Binding-site contacts:
Ligand atom CAF contacts residue GLU230 of chain 1.A at 3.6 Å.
Ligand atom SAO contacts residue ILE223 of chain 1.A at 3.6 Å.
Ligand atom SAO contacts residue THR98 of chain 1.A at 3.6 Å.
Ligand atom CAS contacts residue PHE165 of chain 1.A at 3.9 Å (hydrophobic).
Ligand atom CAD contacts residue PHE10 of chain 1.B at 3.6 Å (hydrophobic).
Ligand atom CAR contacts residue PHE165 of chain 1.A at 3.7 Å (hydrophobic).
Ligand atom OAB contacts residue TYR198 of chain 1.A at 3.8 Å.
Ligand atom CAQ contacts residue GLY99 of chain 1.A at 3.5 Å.
Ligand atom OAC contacts residue HIS11 of chain 1.B at 2.8 Å (h-bond).
Ligand atom NAT contacts residue THR97 of chain 1.A at 3.8 Å.
Ligand atom CAJ contacts residue HIS11 of chain 1.B at 3.3 Å.
Ligand atom NAM contacts residue GLN169 of chain 1.A at 2.7 Å (h-bond).
Ligand atom CAI contacts residue THR98 of chain 1.A at 3.8 Å.
Ligand atom OAB contacts residue GLN169 of chain 1.A at 2.7 Å (h-bond).
Ligand atom SAO contacts residue GLY99 of chain 1.A at 3.8 Å.
Ligand atom CAS contacts residue GLN169 of chain 1.A at 3.5 Å.
Ligand atom CAL contacts residue PO41 of chain 1.G at 3.8 Å.
Ligand atom OAA contacts residue GLN169 of chain 1.A at 3.6 Å.
Ligand atom CAE contacts residue PHE165 of chain 1.A at 3.8 Å (hydrophobic).
Ligand atom CAH contacts residue ARG171 of chain 1.A at 3.5 Å.
Ligand atom OAA contacts residue GLY99 of chain 1.A at 3.6 Å.
Ligand atom CAF contacts residue PHE165 of chain 1.A at 3.8 Å (hydrophobic).
Ligand atom CAF contacts residue PRO232 of chain 1.A at 3.7 Å (hydrophobic).
Ligand atom NAM contacts residue TYR198 of chain 1.A at 3.8 Å.
Ligand atom OAN contacts residue THR97 of chain 1.A at 3.2 Å (h-bond).
Ligand atom CAR contacts residue GLN169 of chain 1.A at 3.6 Å.
Ligand atom CAH contacts residue GLU230 of chain 1.A at 3.9 Å.
Ligand atom OAB contacts residue GLU199 of chain 1.A at 3.4 Å.
Ligand atom CAR contacts residue GLY99 of chain 1.A at 3.6 Å.
Ligand atom CAL contacts residue THR97 of chain 1.A at 3.2 Å.
Ligand atom NAM contacts residue PHE165 of chain 1.A at 3.6 Å.
Ligand atom CAS contacts residue TYR198 of chain 1.A at 3.6 Å (hydrophobic).
Ligand atom CAH contacts residue PRO232 of chain 1.A at 3.9 Å (hydrophobic).
Ligand atom OAN contacts residue PO41 of chain 1.G at 3.5 Å (h-bond).
Ligand atom CAQ contacts residue THR98 of chain 1.A at 3.7 Å.
Ligand atom OAB contacts residue MET200 of chain 1.A at 3.4 Å.
Ligand atom CAG contacts residue ILE223 of chain 1.A at 3.7 Å (hydrophobic).
Ligand atom CAJ contacts residue ILE72 of chain 1.A at 3.9 Å (hydrophobic).
Ligand atom OAA contacts residue ARG171 of chain 1.A at 2.9 Å (salt-bridge).
Ligand atom CAD contacts residue PHE165 of chain 1.A at 3.7 Å (hydrophobic).

Sequence of chain 1.B:
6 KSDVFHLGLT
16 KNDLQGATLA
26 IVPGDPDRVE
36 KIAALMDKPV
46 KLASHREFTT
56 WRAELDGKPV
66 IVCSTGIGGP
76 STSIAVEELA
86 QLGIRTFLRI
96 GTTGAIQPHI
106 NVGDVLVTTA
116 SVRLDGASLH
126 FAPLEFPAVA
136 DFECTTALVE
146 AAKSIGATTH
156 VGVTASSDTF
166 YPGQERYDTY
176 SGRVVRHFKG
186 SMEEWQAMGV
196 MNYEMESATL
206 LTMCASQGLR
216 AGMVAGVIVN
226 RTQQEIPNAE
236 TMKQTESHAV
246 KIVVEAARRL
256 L

Sequence of chain 1.A:
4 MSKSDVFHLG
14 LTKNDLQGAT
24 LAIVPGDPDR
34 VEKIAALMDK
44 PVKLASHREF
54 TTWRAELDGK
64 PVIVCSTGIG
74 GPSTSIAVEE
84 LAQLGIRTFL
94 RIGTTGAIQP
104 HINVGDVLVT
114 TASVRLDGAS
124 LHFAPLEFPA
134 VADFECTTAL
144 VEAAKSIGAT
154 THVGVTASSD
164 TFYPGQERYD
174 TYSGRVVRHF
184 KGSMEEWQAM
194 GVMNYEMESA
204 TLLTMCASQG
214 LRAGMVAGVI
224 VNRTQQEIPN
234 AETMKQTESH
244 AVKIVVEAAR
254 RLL

The protein below binds the small molecule below.
Small molecule (SMILES): O=c1[nH]c(=O)n(COCCO)cc1Sc1ccccc1